Binding-site contacts:
Ligand atom C contacts residue HIS157 of chain 2.A at 3.3 Å.
Ligand atom CA contacts residue HIS78 of chain 2.A at 3.6 Å.
Ligand atom O contacts residue HIS157 of chain 2.A at 4.4 Å.
Ligand atom CA contacts residue LYS77 of chain 2.A at 3.9 Å.
Ligand atom N contacts residue ASP156 of chain 2.A at 4.1 Å.
Ligand atom O contacts residue VAL81 of chain 2.A at 4.1 Å.
Ligand atom OXT contacts residue HIS157 of chain 2.A at 2.5 Å (h-bond).
Ligand atom N contacts residue LYS77 of chain 2.A at 3.9 Å.
Ligand atom N contacts residue HIS157 of chain 2.A at 3.4 Å (h-bond).
Ligand atom N contacts residue HIS78 of chain 2.A at 3.0 Å (h-bond).
Ligand atom CA contacts residue HIS157 of chain 2.A at 3.6 Å.

A protein and the small-molecule ligand that binds it are described below.
Small molecule (SMILES): NCC(=O)O

Sequence of chain 2.A:
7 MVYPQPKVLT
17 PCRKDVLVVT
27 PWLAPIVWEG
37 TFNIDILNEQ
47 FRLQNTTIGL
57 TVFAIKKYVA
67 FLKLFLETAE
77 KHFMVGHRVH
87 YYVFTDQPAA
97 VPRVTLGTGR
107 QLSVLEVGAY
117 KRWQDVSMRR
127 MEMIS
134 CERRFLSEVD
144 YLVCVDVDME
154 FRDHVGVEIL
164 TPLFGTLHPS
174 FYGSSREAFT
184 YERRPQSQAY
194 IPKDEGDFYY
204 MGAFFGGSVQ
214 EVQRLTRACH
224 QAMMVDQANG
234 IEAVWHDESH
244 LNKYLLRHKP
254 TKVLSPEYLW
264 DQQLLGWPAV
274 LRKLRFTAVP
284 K